Sequence of chain 1.A:
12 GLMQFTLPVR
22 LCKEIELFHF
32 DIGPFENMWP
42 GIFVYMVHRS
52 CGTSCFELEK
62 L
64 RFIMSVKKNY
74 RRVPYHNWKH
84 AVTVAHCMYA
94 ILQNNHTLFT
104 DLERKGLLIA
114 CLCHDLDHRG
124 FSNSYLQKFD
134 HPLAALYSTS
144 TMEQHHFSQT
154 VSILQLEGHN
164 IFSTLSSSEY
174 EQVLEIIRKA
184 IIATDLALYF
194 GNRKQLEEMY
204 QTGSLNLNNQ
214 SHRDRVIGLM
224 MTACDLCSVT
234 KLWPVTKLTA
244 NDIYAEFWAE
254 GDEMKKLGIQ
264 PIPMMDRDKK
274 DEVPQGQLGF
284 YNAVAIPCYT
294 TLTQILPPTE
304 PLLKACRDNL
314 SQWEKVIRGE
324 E

A small-molecule ligand and the protein it binds are described below.
Small molecule (SMILES): Cc1ncc(C)n2nc(CCc3nc(-c4ccccc4)cn3C)nc12

Binding-site contacts:
Ligand atom C12 contacts residue TYR247 of chain 1.A at 3.3 Å (hydrophobic).
Ligand atom C22 contacts residue PHE283 of chain 1.A at 3.5 Å (hydrophobic).
Ligand atom N10 contacts residue MET267 of chain 1.A at 3.4 Å.
Ligand atom C6 contacts residue PRO266 of chain 1.A at 3.8 Å (hydrophobic).
Ligand atom N18 contacts residue GLN280 of chain 1.A at 3.1 Å (h-bond).
Ligand atom N10 contacts residue GLY279 of chain 1.A at 3.7 Å.
Ligand atom C2 contacts residue TYR247 of chain 1.A at 3.6 Å (hydrophobic).
Ligand atom C3 contacts residue MET267 of chain 1.A at 3.6 Å (hydrophobic).
Ligand atom N8 contacts residue MET267 of chain 1.A at 3.6 Å.
Ligand atom C5 contacts residue PRO266 of chain 1.A at 3.7 Å (hydrophobic).
Ligand atom C19 contacts residue PHE283 of chain 1.A at 3.6 Å (hydrophobic).
Ligand atom N21 contacts residue LEU229 of chain 1.A at 3.7 Å.
Ligand atom N15 contacts residue PHE283 of chain 1.A at 3.6 Å.
Ligand atom C11 contacts residue MET267 of chain 1.A at 3.7 Å (hydrophobic).
Ligand atom N15 contacts residue PHE250 of chain 1.A at 3.7 Å.
Ligand atom N8 contacts residue TYR247 of chain 1.A at 2.5 Å (h-bond).
Ligand atom N21 contacts residue PHE283 of chain 1.A at 3.6 Å.
Ligand atom N17 contacts residue PHE283 of chain 1.A at 3.7 Å.
Ligand atom C9 contacts residue GLY279 of chain 1.A at 3.5 Å.
Ligand atom C24 contacts residue GLN280 of chain 1.A at 3.5 Å.
Ligand atom C24 contacts residue ILE246 of chain 1.A at 3.6 Å (hydrophobic).
Ligand atom N8 contacts residue GLY279 of chain 1.A at 3.7 Å.
Ligand atom C19 contacts residue ILE246 of chain 1.A at 3.4 Å (hydrophobic).
Ligand atom C6 contacts residue GLU275 of chain 1.A at 3.4 Å.
Ligand atom C7 contacts residue MET267 of chain 1.A at 3.6 Å (hydrophobic).
Ligand atom C24 contacts residue VAL232 of chain 1.A at 3.8 Å (hydrophobic).
Ligand atom C25 contacts residue MET267 of chain 1.A at 3.2 Å (hydrophobic).
Ligand atom C12 contacts residue PHE283 of chain 1.A at 3.7 Å (hydrophobic).
Ligand atom C9 contacts residue MET267 of chain 1.A at 3.8 Å (hydrophobic).
Ligand atom C13 contacts residue TYR247 of chain 1.A at 3.4 Å (hydrophobic).
Ligand atom C12 contacts residue GLN280 of chain 1.A at 3.7 Å.
Ligand atom C6 contacts residue LYS272 of chain 1.A at 3.2 Å.
Ligand atom C1 contacts residue LYS272 of chain 1.A at 3.5 Å.
Ligand atom C16 contacts residue PHE283 of chain 1.A at 3.5 Å (hydrophobic).
Ligand atom C13 contacts residue PHE250 of chain 1.A at 3.7 Å (hydrophobic).
Ligand atom C9 contacts residue TYR247 of chain 1.A at 3.2 Å (hydrophobic).
Ligand atom C20 contacts residue ILE246 of chain 1.A at 3.4 Å (hydrophobic).
Ligand atom C7 contacts residue GLY279 of chain 1.A at 3.5 Å.
Ligand atom C12 contacts residue GLY279 of chain 1.A at 3.8 Å.
Ligand atom C4 contacts residue MET267 of chain 1.A at 3.7 Å (hydrophobic).